This protein binds this small molecule.
Small molecule (SMILES): CC[C@H](C)[C@H](NC(=O)[C@H](CO)NC(=O)[C@H](Cc1cnc[nH]1)NC(=O)[C@H](CO)NC(=O)[C@H](CCC(N)=O)NC(=O)[C@@H]1CCCN1C(=O)[C@@H](N)CCC(N)=O)C(=O)N[C@@H](CCC(=O)O)C(=O)N[C@H](C=O)CC(C)C

Sequence of chain 1.B:
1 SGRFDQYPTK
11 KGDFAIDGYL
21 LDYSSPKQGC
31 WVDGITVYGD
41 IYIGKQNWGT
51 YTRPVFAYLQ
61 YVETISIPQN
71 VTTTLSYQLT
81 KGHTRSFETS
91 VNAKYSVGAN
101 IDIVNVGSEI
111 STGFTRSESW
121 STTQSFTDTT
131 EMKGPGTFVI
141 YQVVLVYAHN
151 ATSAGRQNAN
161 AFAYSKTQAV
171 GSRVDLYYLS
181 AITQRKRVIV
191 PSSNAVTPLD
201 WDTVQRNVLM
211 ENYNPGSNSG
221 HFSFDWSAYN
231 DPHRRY

Binding-site contacts:
Ligand atom OE1 contacts residue TYR229 of chain 1.B at 3.7 Å.
Ligand atom CB contacts residue TYR229 of chain 1.B at 3.8 Å (hydrophobic).
Ligand atom O contacts residue TYR229 of chain 1.B at 3.7 Å.
Ligand atom CB contacts residue ARG173 of chain 1.B at 3.4 Å.
Ligand atom CD contacts residue TRP226 of chain 1.B at 3.8 Å (hydrophobic).
Ligand atom N contacts residue TYR51 of chain 1.B at 3.5 Å (h-bond).
Ligand atom CB contacts residue SER153 of chain 1.B at 3.6 Å.
Ligand atom OE1 contacts residue ASN230 of chain 1.B at 3.1 Å (h-bond).
Ligand atom CG contacts residue ASP175 of chain 1.B at 3.7 Å.
Ligand atom CB contacts residue TYR229 of chain 1.B at 3.8 Å (hydrophobic).
Ligand atom CE1 contacts residue ASP40 of chain 1.B at 3.8 Å.
Ligand atom CE1 contacts residue GLY49 of chain 1.B at 3.6 Å.
Ligand atom CB contacts residue GLN46 of chain 1.B at 3.4 Å.
Ligand atom O contacts residue TYR51 of chain 1.B at 2.8 Å (h-bond).
Ligand atom CD contacts residue TYR229 of chain 1.B at 3.8 Å (hydrophobic).
Ligand atom CA contacts residue TYR229 of chain 1.B at 3.7 Å (hydrophobic).
Ligand atom O contacts residue GLN46 of chain 1.B at 3.0 Å (h-bond).
Ligand atom OG contacts residue TRP48 of chain 1.B at 3.4 Å.
Ligand atom O contacts residue SER153 of chain 1.B at 3.2 Å (h-bond).
Ligand atom CB contacts residue TRP226 of chain 1.B at 3.5 Å (hydrophobic).
Ligand atom CE1 contacts residue TYR38 of chain 1.B at 3.3 Å (hydrophobic).
Ligand atom N contacts residue TYR38 of chain 1.B at 3.5 Å (h-bond).
Ligand atom OG contacts residue THR152 of chain 1.B at 2.9 Å.
Ligand atom CG contacts residue TYR38 of chain 1.B at 3.7 Å (hydrophobic).
Ligand atom C contacts residue TYR229 of chain 1.B at 3.3 Å (hydrophobic).
Ligand atom O contacts residue ARG173 of chain 1.B at 2.8 Å (salt-bridge).
Ligand atom CD2 contacts residue ZN1 of chain 1.X at 3.4 Å.
Ligand atom ND1 contacts residue TYR38 of chain 1.B at 2.8 Å (h-bond).
Ligand atom C contacts residue TYR51 of chain 1.B at 3.7 Å (hydrophobic).
Ligand atom O contacts residue TYR229 of chain 1.B at 3.3 Å (h-bond).
Ligand atom NE2 contacts residue ZN1 of chain 1.X at 2.4 Å.
Ligand atom N contacts residue TYR229 of chain 1.B at 3.6 Å.
Ligand atom OE1 contacts residue TRP226 of chain 1.B at 3.3 Å (h-bond).
Ligand atom CB contacts residue THR152 of chain 1.B at 3.2 Å.
Ligand atom OG contacts residue GLY49 of chain 1.B at 2.8 Å (h-bond).
Ligand atom OE2 contacts residue ARG156 of chain 1.B at 3.7 Å.
Ligand atom CE1 contacts residue ZN1 of chain 1.X at 3.4 Å.
Ligand atom C contacts residue SER153 of chain 1.B at 3.7 Å.
Ligand atom NE2 contacts residue ASP40 of chain 1.B at 3.4 Å (salt-bridge).
Ligand atom N contacts residue GLN46 of chain 1.B at 3.0 Å (h-bond).